Binding-site contacts:
Ligand atom C9 contacts residue MET74 of chain 1.A at 3.8 Å (hydrophobic).
Ligand atom N38 contacts residue GLY104 of chain 1.A at 3.4 Å.
Ligand atom O40 contacts residue PHE157 of chain 1.A at 3.7 Å.
Ligand atom C3 contacts residue ARG105 of chain 1.A at 3.7 Å.
Ligand atom N37 contacts residue TYR161 of chain 1.A at 3.6 Å.
Ligand atom O40 contacts residue GLY104 of chain 1.A at 3.6 Å.
Ligand atom S47 contacts residue GLY104 of chain 1.A at 3.8 Å.
Ligand atom O43 contacts residue GLY104 of chain 1.A at 3.0 Å (h-bond).
Ligand atom C10 contacts residue PHE112 of chain 1.A at 3.8 Å (hydrophobic).
Ligand atom C22 contacts residue VAL92 of chain 1.A at 3.6 Å (hydrophobic).
Ligand atom O43 contacts residue ASN102 of chain 1.A at 3.4 Å (h-bond).
Ligand atom O45 contacts residue GLU95 of chain 1.A at 3.8 Å.
Ligand atom C30 contacts residue GLU95 of chain 1.A at 3.6 Å.
Ligand atom C4 contacts residue TYR67 of chain 1.A at 3.4 Å (hydrophobic).
Ligand atom C6 contacts residue TYR67 of chain 1.A at 3.4 Å (hydrophobic).
Ligand atom C15 contacts residue TYR161 of chain 1.A at 3.6 Å (hydrophobic).
Ligand atom O42 contacts residue ALA59 of chain 1.A at 3.6 Å.
Ligand atom O40 contacts residue TRP103 of chain 1.A at 3.6 Å.
Ligand atom S47 contacts residue ASN102 of chain 1.A at 3.7 Å.
Ligand atom C10 contacts residue ALA108 of chain 1.A at 3.3 Å (hydrophobic).
Ligand atom C17 contacts residue TYR161 of chain 1.A at 3.7 Å (hydrophobic).
Ligand atom N39 contacts residue TYR161 of chain 1.A at 3.5 Å.
Ligand atom C9 contacts residue ASP70 of chain 1.A at 3.7 Å.
Ligand atom O42 contacts residue TYR161 of chain 1.A at 3.5 Å.
Ligand atom C3 contacts residue GLY104 of chain 1.A at 3.6 Å.
Ligand atom C5 contacts residue ARG105 of chain 1.A at 3.8 Å.
Ligand atom C32 contacts residue ASP62 of chain 1.A at 3.3 Å.
Ligand atom O40 contacts residue TYR161 of chain 1.A at 3.5 Å.
Ligand atom O43 contacts residue TRP103 of chain 1.A at 3.6 Å.
Ligand atom C11 contacts residue TYR161 of chain 1.A at 3.4 Å (hydrophobic).
Ligand atom O40 contacts residue VAL107 of chain 1.A at 3.4 Å.
Ligand atom CL4 contacts residue PHE71 of chain 1.A at 3.7 Å.
Ligand atom N38 contacts residue ASN102 of chain 1.A at 3.4 Å (h-bond).
Ligand atom C1 contacts residue MET74 of chain 1.A at 3.7 Å (hydrophobic).
Ligand atom C16 contacts residue TYR161 of chain 1.A at 3.4 Å (hydrophobic).
Ligand atom N35 contacts residue PHE63 of chain 1.A at 3.7 Å.
Ligand atom O45 contacts residue LEU96 of chain 1.A at 3.8 Å.
Ligand atom C11 contacts residue GLY104 of chain 1.A at 3.5 Å.
Ligand atom C25 contacts residue ASP62 of chain 1.A at 3.6 Å.
Ligand atom C28 contacts residue LEU96 of chain 1.A at 3.6 Å (hydrophobic).

A small-molecule ligand and the protein it binds are described below.
Small molecule (SMILES): O=C(NS(=O)(=O)c1ccc(NC2CCOCC2)c([N+](=O)[O-])c1)c1ccc(N2CCN(CC3=C(c4ccc(Cl)cc4)CCOC3)CC2)cc1

Sequence of chain 1.A:
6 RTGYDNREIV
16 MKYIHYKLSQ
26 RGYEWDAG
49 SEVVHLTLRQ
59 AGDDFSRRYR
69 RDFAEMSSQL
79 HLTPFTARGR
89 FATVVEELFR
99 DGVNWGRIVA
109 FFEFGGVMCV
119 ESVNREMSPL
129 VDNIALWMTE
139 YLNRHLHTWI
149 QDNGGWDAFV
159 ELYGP